Sequence of chain 1.A:
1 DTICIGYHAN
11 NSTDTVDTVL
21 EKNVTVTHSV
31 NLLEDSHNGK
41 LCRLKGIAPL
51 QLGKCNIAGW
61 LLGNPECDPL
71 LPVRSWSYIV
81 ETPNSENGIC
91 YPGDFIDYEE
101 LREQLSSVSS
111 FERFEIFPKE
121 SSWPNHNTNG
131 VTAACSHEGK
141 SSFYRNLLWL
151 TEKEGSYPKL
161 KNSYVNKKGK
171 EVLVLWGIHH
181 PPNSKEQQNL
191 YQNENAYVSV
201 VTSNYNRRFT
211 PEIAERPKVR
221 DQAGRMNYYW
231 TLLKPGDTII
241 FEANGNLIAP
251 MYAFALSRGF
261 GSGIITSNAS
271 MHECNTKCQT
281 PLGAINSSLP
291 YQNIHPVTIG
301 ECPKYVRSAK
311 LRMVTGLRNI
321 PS

A small-molecule ligand and the protein it binds are described below.
Small molecule (SMILES): CC(=O)N[C@@H]1[C@@H](O)[C@H](O)[C@@H](CO)O[C@H]1O

Binding-site contacts:
Ligand atom C1 contacts residue ASN23 of chain 1.A at 1.4 Å.
Ligand atom C6 contacts residue THR25 of chain 1.A at 4.1 Å.
Ligand atom O7 contacts residue ASN23 of chain 1.A at 2.9 Å (h-bond).
Ligand atom O5 contacts residue ASN23 of chain 1.A at 2.4 Å (h-bond).
Ligand atom C2 contacts residue ASN23 of chain 1.A at 2.5 Å.
Ligand atom C4 contacts residue ASN23 of chain 1.A at 4.2 Å.
Ligand atom N2 contacts residue ASN23 of chain 1.A at 2.8 Å (h-bond).
Ligand atom C7 contacts residue ASN23 of chain 1.A at 3.1 Å.
Ligand atom C8 contacts residue ASN23 of chain 1.A at 4.4 Å.
Ligand atom C5 contacts residue ASN23 of chain 1.A at 3.6 Å.
Ligand atom C3 contacts residue ASN23 of chain 1.A at 3.8 Å.